Sequence of chain 1.A:
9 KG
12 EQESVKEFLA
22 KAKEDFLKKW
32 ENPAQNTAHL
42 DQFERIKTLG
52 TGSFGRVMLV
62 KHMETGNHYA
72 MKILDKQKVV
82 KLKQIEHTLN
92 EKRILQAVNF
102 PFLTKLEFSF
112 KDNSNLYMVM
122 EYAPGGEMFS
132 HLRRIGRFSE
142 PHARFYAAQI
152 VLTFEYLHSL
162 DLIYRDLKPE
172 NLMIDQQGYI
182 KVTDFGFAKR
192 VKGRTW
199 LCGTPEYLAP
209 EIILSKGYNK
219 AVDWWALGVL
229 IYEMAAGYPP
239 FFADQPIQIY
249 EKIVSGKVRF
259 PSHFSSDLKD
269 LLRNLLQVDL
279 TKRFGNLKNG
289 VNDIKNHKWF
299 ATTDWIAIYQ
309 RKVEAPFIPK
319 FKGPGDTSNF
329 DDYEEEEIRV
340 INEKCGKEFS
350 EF

A protein and the small-molecule ligand that binds it are described below.
Small molecule (SMILES): NCC1(c2ccc(Cl)cc2)CCN(c2ncnc3[nH]ccc23)CC1

Binding-site contacts:
Ligand atom N19 contacts residue LYS293 of chain 1.A at 2.5 Å (salt-bridge).
Ligand atom CL1 contacts residue GLN308 of chain 1.A at 3.9 Å.
Ligand atom C8 contacts residue PHE19 of chain 1.A at 4.0 Å (hydrophobic).
Ligand atom C22 contacts residue LEU153 of chain 1.A at 3.9 Å (hydrophobic).
Ligand atom C20 contacts residue LYS293 of chain 1.A at 3.5 Å.
Ligand atom C22 contacts residue GLU156 of chain 1.A at 3.8 Å.
Ligand atom N21 contacts residue VAL16 of chain 1.A at 3.9 Å.
Ligand atom N19 contacts residue VAL16 of chain 1.A at 3.6 Å.
Ligand atom C8 contacts residue TYR307 of chain 1.A at 3.6 Å (hydrophobic).
Ligand atom C18 contacts residue VAL16 of chain 1.A at 3.4 Å (hydrophobic).
Ligand atom C7 contacts residue PHE19 of chain 1.A at 3.5 Å (hydrophobic).
Ligand atom N21 contacts residue LEU153 of chain 1.A at 3.4 Å.
Ligand atom C5 contacts residue GLU14 of chain 1.A at 3.2 Å.
Ligand atom C11 contacts residue TYR307 of chain 1.A at 3.8 Å (hydrophobic).
Ligand atom C10 contacts residue TYR307 of chain 1.A at 3.9 Å (hydrophobic).
Ligand atom C24 contacts residue LEU153 of chain 1.A at 3.7 Å (hydrophobic).
Ligand atom N19 contacts residue LEU153 of chain 1.A at 3.4 Å.
Ligand atom C14 contacts residue SEP11 of chain 1.A at 3.6 Å.
Ligand atom C20 contacts residue GLU156 of chain 1.A at 3.6 Å.
Ligand atom N19 contacts residue GLU156 of chain 1.A at 3.7 Å.
Ligand atom C23 contacts residue PHE19 of chain 1.A at 4.0 Å (hydrophobic).
Ligand atom C10 contacts residue PHE19 of chain 1.A at 4.0 Å (hydrophobic).
Ligand atom C18 contacts residue TRP303 of chain 1.A at 4.0 Å (hydrophobic).
Ligand atom C20 contacts residue LEU153 of chain 1.A at 3.2 Å (hydrophobic).
Ligand atom C18 contacts residue LYS293 of chain 1.A at 3.5 Å.
Ligand atom N21 contacts residue LYS293 of chain 1.A at 3.7 Å.
Ligand atom C18 contacts residue LEU153 of chain 1.A at 4.0 Å (hydrophobic).
Ligand atom C20 contacts residue VAL16 of chain 1.A at 3.9 Å (hydrophobic).
Ligand atom C23 contacts residue LEU153 of chain 1.A at 4.0 Å (hydrophobic).
Ligand atom C16 contacts residue VAL16 of chain 1.A at 3.9 Å (hydrophobic).
Ligand atom N17 contacts residue VAL16 of chain 1.A at 3.6 Å.
Ligand atom C24 contacts residue VAL16 of chain 1.A at 4.0 Å (hydrophobic).
Ligand atom N1 contacts residue TYR307 of chain 1.A at 3.6 Å.
Ligand atom C2 contacts residue TYR307 of chain 1.A at 3.9 Å (hydrophobic).
Ligand atom C14 contacts residue GLN308 of chain 1.A at 3.7 Å.
Ligand atom C2 contacts residue ILE304 of chain 1.A at 4.0 Å (hydrophobic).
Ligand atom N6 contacts residue SEP11 of chain 1.A at 3.2 Å (h-bond).
Ligand atom C15 contacts residue SEP11 of chain 1.A at 3.4 Å.
Ligand atom N6 contacts residue GLU14 of chain 1.A at 2.8 Å (salt-bridge).
Ligand atom N21 contacts residue GLU156 of chain 1.A at 2.7 Å (salt-bridge).